Binding-site contacts:
Ligand atom C6 contacts residue HIS308 of chain 2.A at 3.6 Å.
Ligand atom C12 contacts residue PHE381 of chain 2.A at 3.4 Å (hydrophobic).
Ligand atom O27 contacts residue HIS308 of chain 2.A at 2.9 Å (h-bond).
Ligand atom O14 contacts residue HIS308 of chain 2.A at 3.1 Å (h-bond).
Ligand atom C9 contacts residue CO1 of chain 2.C at 3.0 Å.
Ligand atom CL1 contacts residue PHE392 of chain 2.A at 3.5 Å.
Ligand atom O14 contacts residue CO1 of chain 2.C at 2.0 Å.
Ligand atom O27 contacts residue PHE419 of chain 2.A at 3.8 Å.
Ligand atom CL1 contacts residue HIS308 of chain 2.A at 3.4 Å.
Ligand atom O27 contacts residue GLU394 of chain 2.A at 2.9 Å (salt-bridge).
Ligand atom C24 contacts residue MET335 of chain 2.A at 3.6 Å (hydrophobic).
Ligand atom C3 contacts residue ASN282 of chain 2.A at 3.5 Å.
Ligand atom C2 contacts residue SER267 of chain 2.A at 3.8 Å.
Ligand atom O27 contacts residue CO1 of chain 2.C at 1.9 Å.
Ligand atom O28 contacts residue PHE424 of chain 2.A at 3.4 Å.
Ligand atom C5 contacts residue HIS308 of chain 2.A at 3.5 Å.
Ligand atom C2 contacts residue ASN282 of chain 2.A at 3.2 Å.
Ligand atom C21 contacts residue GLN293 of chain 2.A at 3.6 Å.
Ligand atom N7 contacts residue PHE381 of chain 2.A at 3.4 Å.
Ligand atom C22 contacts residue GLN293 of chain 2.A at 3.2 Å.
Ligand atom CL1 contacts residue PHE381 of chain 2.A at 3.6 Å.
Ligand atom C23 contacts residue PHE392 of chain 2.A at 3.8 Å (hydrophobic).
Ligand atom CL2 contacts residue ASN423 of chain 2.A at 3.5 Å.
Ligand atom C25 contacts residue PHE381 of chain 2.A at 3.7 Å (hydrophobic).
Ligand atom O27 contacts residue PHE381 of chain 2.A at 3.5 Å.
Ligand atom N7 contacts residue PHE419 of chain 2.A at 3.7 Å.
Ligand atom C9 contacts residue PHE419 of chain 2.A at 3.8 Å (hydrophobic).
Ligand atom C13 contacts residue PHE381 of chain 2.A at 3.2 Å (hydrophobic).
Ligand atom C3 contacts residue SER267 of chain 2.A at 3.7 Å.
Ligand atom C11 contacts residue PHE381 of chain 2.A at 3.6 Å (hydrophobic).
Ligand atom C9 contacts residue HIS308 of chain 2.A at 3.5 Å.
Ligand atom C5 contacts residue CO1 of chain 2.C at 3.5 Å.
Ligand atom CL2 contacts residue GLY420 of chain 2.A at 3.1 Å.
Ligand atom O14 contacts residue HIS226 of chain 2.A at 3.0 Å (h-bond).
Ligand atom C8 contacts residue PHE381 of chain 2.A at 3.2 Å (hydrophobic).
Ligand atom C6 contacts residue CO1 of chain 2.C at 3.1 Å.
Ligand atom O14 contacts residue VAL228 of chain 2.A at 3.8 Å.
Ligand atom C25 contacts residue PHE392 of chain 2.A at 3.8 Å (hydrophobic).
Ligand atom C1 contacts residue PHE419 of chain 2.A at 3.7 Å (hydrophobic).
Ligand atom C10 contacts residue PHE381 of chain 2.A at 3.6 Å (hydrophobic).

Sequence of chain 2.A:
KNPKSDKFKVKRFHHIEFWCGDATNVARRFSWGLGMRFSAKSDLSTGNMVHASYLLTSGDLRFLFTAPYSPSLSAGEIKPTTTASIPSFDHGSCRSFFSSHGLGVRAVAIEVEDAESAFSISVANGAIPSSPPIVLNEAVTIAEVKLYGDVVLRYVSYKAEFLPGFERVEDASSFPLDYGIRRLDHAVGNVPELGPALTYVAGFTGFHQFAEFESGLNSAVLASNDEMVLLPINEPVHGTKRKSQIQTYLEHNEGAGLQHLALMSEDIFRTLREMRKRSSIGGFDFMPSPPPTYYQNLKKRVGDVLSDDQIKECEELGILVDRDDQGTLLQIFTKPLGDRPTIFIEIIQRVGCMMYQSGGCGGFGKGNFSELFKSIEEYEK

This protein binds this small molecule.
Small molecule (SMILES): O=C1CCCC(O)=C1C(=O)c1nc(Cl)c(Cl)c(NCc2ccc(Cl)cc2)c1Cl